Sequence of chain 1.H:
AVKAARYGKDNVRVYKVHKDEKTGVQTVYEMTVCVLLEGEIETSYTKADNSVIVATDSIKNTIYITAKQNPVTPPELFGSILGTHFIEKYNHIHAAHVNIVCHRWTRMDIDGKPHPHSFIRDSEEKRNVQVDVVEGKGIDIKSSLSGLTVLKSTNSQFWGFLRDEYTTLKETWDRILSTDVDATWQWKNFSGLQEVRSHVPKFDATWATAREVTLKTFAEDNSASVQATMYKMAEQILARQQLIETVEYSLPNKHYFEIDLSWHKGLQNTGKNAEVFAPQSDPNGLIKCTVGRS

Binding-site contacts:
Ligand atom N2 contacts residue PHE159 of chain 1.G at 4.1 Å.
Ligand atom N1 contacts residue PHE159 of chain 1.G at 3.6 Å.
Ligand atom O6 contacts residue PHE159 of chain 1.G at 4.3 Å.
Ligand atom N9 contacts residue LEU170 of chain 1.G at 4.3 Å.
Ligand atom C4 contacts residue ARG176 of chain 1.G at 4.3 Å.
Ligand atom N3 contacts residue PHE159 of chain 1.G at 3.6 Å.
Ligand atom O6 contacts residue THR57 of chain 1.H at 4.0 Å.
Ligand atom C4 contacts residue THR57 of chain 1.H at 4.2 Å.
Ligand atom C6 contacts residue GLN228 of chain 1.G at 4.4 Å.
Ligand atom N9 contacts residue ARG176 of chain 1.G at 4.2 Å.
Ligand atom O6 contacts residue TYR8 of chain 1.H at 4.0 Å.
Ligand atom N9 contacts residue THR57 of chain 1.H at 3.8 Å.
Ligand atom C8 contacts residue ASP58 of chain 1.H at 3.8 Å.
Ligand atom C4 contacts residue PHE159 of chain 1.G at 3.5 Å (hydrophobic).
Ligand atom C6 contacts residue PHE159 of chain 1.G at 3.7 Å (hydrophobic).
Ligand atom O6 contacts residue GLN228 of chain 1.G at 3.6 Å.
Ligand atom C5 contacts residue THR57 of chain 1.H at 3.7 Å.
Ligand atom N7 contacts residue ASP58 of chain 1.H at 4.1 Å.
Ligand atom C5 contacts residue PHE159 of chain 1.G at 3.3 Å (hydrophobic).
Ligand atom N3 contacts residue ARG176 of chain 1.G at 3.5 Å (salt-bridge).
Ligand atom C6 contacts residue ILE54 of chain 1.H at 4.4 Å (hydrophobic).
Ligand atom N9 contacts residue PHE159 of chain 1.G at 3.7 Å.
Ligand atom C8 contacts residue THR57 of chain 1.H at 3.0 Å.
Ligand atom N2 contacts residue VAL227 of chain 1.G at 3.4 Å.
Ligand atom N2 contacts residue ARG176 of chain 1.G at 3.4 Å (salt-bridge).
Ligand atom C8 contacts residue ALA56 of chain 1.H at 4.1 Å (hydrophobic).
Ligand atom N7 contacts residue PHE159 of chain 1.G at 3.7 Å.
Ligand atom C2 contacts residue ARG176 of chain 1.G at 4.0 Å.
Ligand atom C8 contacts residue PHE159 of chain 1.G at 3.8 Å (hydrophobic).
Ligand atom C8 contacts residue LEU170 of chain 1.G at 4.1 Å (hydrophobic).
Ligand atom C2 contacts residue PHE159 of chain 1.G at 3.6 Å (hydrophobic).
Ligand atom N1 contacts residue GLN228 of chain 1.G at 4.1 Å.
Ligand atom N7 contacts residue ALA56 of chain 1.H at 3.5 Å.
Ligand atom O6 contacts residue ILE54 of chain 1.H at 3.6 Å.
Ligand atom N7 contacts residue THR57 of chain 1.H at 2.8 Å (h-bond).
Ligand atom C6 contacts residue THR57 of chain 1.H at 4.2 Å.

Sequence of chain 1.G:
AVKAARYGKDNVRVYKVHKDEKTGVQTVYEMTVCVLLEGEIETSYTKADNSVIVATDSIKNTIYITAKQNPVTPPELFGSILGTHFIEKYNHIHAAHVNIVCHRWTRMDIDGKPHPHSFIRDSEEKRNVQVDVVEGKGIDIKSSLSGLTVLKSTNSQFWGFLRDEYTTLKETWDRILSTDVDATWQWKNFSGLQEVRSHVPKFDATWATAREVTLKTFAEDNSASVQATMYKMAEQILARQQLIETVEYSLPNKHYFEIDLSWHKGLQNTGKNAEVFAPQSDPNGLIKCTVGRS

This small molecule binds to this protein.
Small molecule (SMILES): Nc1nc2[nH]cnc2c(=O)[nH]1